Sequence of chain 1.C:
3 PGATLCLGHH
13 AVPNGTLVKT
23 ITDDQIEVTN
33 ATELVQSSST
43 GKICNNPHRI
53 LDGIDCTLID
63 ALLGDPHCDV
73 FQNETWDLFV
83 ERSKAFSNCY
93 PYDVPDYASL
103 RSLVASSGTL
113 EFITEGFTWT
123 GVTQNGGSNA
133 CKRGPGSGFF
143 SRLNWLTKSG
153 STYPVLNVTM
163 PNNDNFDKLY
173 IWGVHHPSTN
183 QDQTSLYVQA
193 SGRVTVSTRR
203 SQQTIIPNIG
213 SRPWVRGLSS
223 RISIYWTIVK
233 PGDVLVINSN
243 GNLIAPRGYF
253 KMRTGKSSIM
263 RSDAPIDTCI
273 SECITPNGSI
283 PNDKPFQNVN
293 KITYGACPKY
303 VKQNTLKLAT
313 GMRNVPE

This protein binds this small molecule.
Small molecule (SMILES): CC(=O)N[C@@H]1[C@@H](O)[C@H](O)[C@@H](CO)O[C@H]1O

Binding-site contacts:
Ligand atom C3 contacts residue ASN75 of chain 1.C at 3.6 Å.
Ligand atom N2 contacts residue ASN75 of chain 1.C at 2.9 Å (h-bond).
Ligand atom O5 contacts residue GLU113 of chain 1.C at 4.0 Å.
Ligand atom O5 contacts residue PHE114 of chain 1.C at 3.9 Å.
Ligand atom O7 contacts residue ASN75 of chain 1.C at 3.3 Å (h-bond).
Ligand atom C1 contacts residue ASN75 of chain 1.C at 1.4 Å.
Ligand atom O5 contacts residue ASN75 of chain 1.C at 2.3 Å (h-bond).
Ligand atom C6 contacts residue ASN75 of chain 1.C at 3.5 Å.
Ligand atom C8 contacts residue GLN74 of chain 1.C at 3.4 Å.
Ligand atom C1 contacts residue PHE114 of chain 1.C at 3.7 Å (hydrophobic).
Ligand atom C5 contacts residue ASN75 of chain 1.C at 3.4 Å.
Ligand atom C2 contacts residue ASN75 of chain 1.C at 2.4 Å.
Ligand atom C7 contacts residue ASN75 of chain 1.C at 3.3 Å.
Ligand atom C8 contacts residue ASN75 of chain 1.C at 4.5 Å.
Ligand atom C4 contacts residue ASN75 of chain 1.C at 4.1 Å.